Binding-site contacts:
Ligand atom C11 contacts residue LEU99 of chain 1.A at 3.9 Å (hydrophobic).
Ligand atom C6 contacts residue GLY98 of chain 1.A at 3.9 Å.
Ligand atom N1 contacts residue TYR12 of chain 1.A at 3.1 Å (h-bond).
Ligand atom C4 contacts residue ASP208 of chain 1.A at 3.1 Å.
Ligand atom C6 contacts residue TYR12 of chain 1.A at 3.4 Å (hydrophobic).
Ligand atom O6 contacts residue TYR100 of chain 1.A at 2.9 Å (h-bond).
Ligand atom O3 contacts residue ARG228 of chain 1.A at 3.2 Å (salt-bridge).
Ligand atom C6 contacts residue LEU99 of chain 1.A at 3.9 Å (hydrophobic).
Ligand atom C3 contacts residue ARG228 of chain 1.A at 3.9 Å.
Ligand atom C5 contacts residue TYR12 of chain 1.A at 3.7 Å (hydrophobic).
Ligand atom N1 contacts residue LEU99 of chain 1.A at 3.4 Å.
Ligand atom C1 contacts residue LEU99 of chain 1.A at 4.0 Å (hydrophobic).
Ligand atom O2 contacts residue GLY98 of chain 1.A at 3.8 Å.
Ligand atom C4 contacts residue GLY227 of chain 1.A at 4.0 Å.
Ligand atom C6 contacts residue ALA207 of chain 1.A at 3.6 Å (hydrophobic).
Ligand atom O4 contacts residue ASN14 of chain 1.A at 3.0 Å (h-bond).
Ligand atom O6 contacts residue LEU99 of chain 1.A at 3.0 Å (h-bond).
Ligand atom C4 contacts residue ARG228 of chain 1.A at 3.7 Å.
Ligand atom C8 contacts residue LEU99 of chain 1.A at 3.8 Å (hydrophobic).
Ligand atom O4 contacts residue ASP208 of chain 1.A at 2.6 Å (salt-bridge).
Ligand atom O6 contacts residue ALA207 of chain 1.A at 3.3 Å.
Ligand atom O4 contacts residue ARG228 of chain 1.A at 3.2 Å (salt-bridge).
Ligand atom O2 contacts residue LEU99 of chain 1.A at 3.9 Å.
Ligand atom O6 contacts residue GLY98 of chain 1.A at 2.9 Å.
Ligand atom O3 contacts residue GLY226 of chain 1.A at 3.7 Å.
Ligand atom N1 contacts residue TYR100 of chain 1.A at 3.8 Å.
Ligand atom O3 contacts residue GLY227 of chain 1.A at 3.2 Å.
Ligand atom C9 contacts residue LEU99 of chain 1.A at 3.5 Å (hydrophobic).
Ligand atom C7 contacts residue LEU99 of chain 1.A at 3.9 Å (hydrophobic).
Ligand atom O4 contacts residue GLY227 of chain 1.A at 4.0 Å.
Ligand atom C5 contacts residue LEU99 of chain 1.A at 3.9 Å (hydrophobic).
Ligand atom O6 contacts residue ASP208 of chain 1.A at 2.9 Å (salt-bridge).
Ligand atom O5 contacts residue GLY98 of chain 1.A at 3.9 Å.
Ligand atom O5 contacts residue LEU99 of chain 1.A at 3.1 Å (h-bond).
Ligand atom C6 contacts residue TYR100 of chain 1.A at 3.9 Å (hydrophobic).
Ligand atom C6 contacts residue ASP208 of chain 1.A at 3.1 Å.
Ligand atom O4 contacts residue TYR12 of chain 1.A at 3.6 Å.
Ligand atom C11 contacts residue TYR12 of chain 1.A at 2.9 Å (hydrophobic).
Ligand atom C5 contacts residue GLY98 of chain 1.A at 4.0 Å.
Ligand atom C5 contacts residue ASP208 of chain 1.A at 3.6 Å.

This small molecule binds to this protein.
Small molecule (SMILES): OC[C@H]1O[C@H](Oc2c[nH]c3ccc(Br)c(Cl)c23)[C@@H](O)[C@@H](O)[C@@H]1O

Sequence of chain 1.A:
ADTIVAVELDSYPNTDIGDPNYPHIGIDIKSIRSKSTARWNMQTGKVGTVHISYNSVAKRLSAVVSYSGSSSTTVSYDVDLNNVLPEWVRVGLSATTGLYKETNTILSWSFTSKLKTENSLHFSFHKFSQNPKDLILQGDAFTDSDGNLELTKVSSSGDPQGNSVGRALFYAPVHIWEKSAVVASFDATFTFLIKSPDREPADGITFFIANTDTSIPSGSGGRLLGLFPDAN